Sequence of chain 1.B:
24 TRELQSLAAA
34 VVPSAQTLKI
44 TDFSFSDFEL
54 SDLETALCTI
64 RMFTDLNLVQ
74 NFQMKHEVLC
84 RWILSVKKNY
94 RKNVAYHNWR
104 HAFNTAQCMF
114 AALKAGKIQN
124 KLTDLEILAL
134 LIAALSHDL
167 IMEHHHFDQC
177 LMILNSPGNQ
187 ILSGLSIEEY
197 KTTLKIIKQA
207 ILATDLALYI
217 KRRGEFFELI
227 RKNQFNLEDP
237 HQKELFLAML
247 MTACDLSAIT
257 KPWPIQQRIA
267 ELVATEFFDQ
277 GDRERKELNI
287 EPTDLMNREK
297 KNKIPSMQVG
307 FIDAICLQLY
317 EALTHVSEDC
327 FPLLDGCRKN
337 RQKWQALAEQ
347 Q

This protein binds this small molecule.
Small molecule (SMILES): CCCOc1ccc(S(=O)(=O)N2CCN(C)CC2)cc1-c1nc(CC)c(Br)c(=O)[nH]1

Binding-site contacts:
Ligand atom BRAG contacts residue VAL269 of chain 1.B at 4.0 Å.
Ligand atom CAH contacts residue MET303 of chain 1.B at 3.7 Å (hydrophobic).
Ligand atom CBA contacts residue VAL269 of chain 1.B at 4.1 Å (hydrophobic).
Ligand atom CAV contacts residue PHE273 of chain 1.B at 3.9 Å (hydrophobic).
Ligand atom CAI contacts residue MET303 of chain 1.B at 3.5 Å (hydrophobic).
Ligand atom CAI contacts residue GLN304 of chain 1.B at 4.1 Å.
Ligand atom OAD contacts residue VAL269 of chain 1.B at 4.0 Å.
Ligand atom CAW contacts residue PHE307 of chain 1.B at 3.5 Å (hydrophobic).
Ligand atom CAY contacts residue PHE307 of chain 1.B at 3.9 Å (hydrophobic).
Ligand atom CAQ contacts residue MET303 of chain 1.B at 4.0 Å (hydrophobic).
Ligand atom CAM contacts residue GLN304 of chain 1.B at 3.7 Å.
Ligand atom CAA contacts residue ALA266 of chain 1.B at 3.8 Å (hydrophobic).
Ligand atom CAM contacts residue PHE273 of chain 1.B at 4.0 Å (hydrophobic).
Ligand atom CAA contacts residue GLN304 of chain 1.B at 3.4 Å.
Ligand atom CAQ contacts residue PHE307 of chain 1.B at 3.5 Å (hydrophobic).
Ligand atom CBA contacts residue PHE307 of chain 1.B at 3.4 Å (hydrophobic).
Ligand atom CAK contacts residue ALA270 of chain 1.B at 4.0 Å (hydrophobic).
Ligand atom OAT contacts residue PHE273 of chain 1.B at 3.8 Å.
Ligand atom CAO contacts residue GLY306 of chain 1.B at 3.6 Å.
Ligand atom NAS contacts residue PHE307 of chain 1.B at 3.6 Å.
Ligand atom OAD contacts residue PHE307 of chain 1.B at 3.8 Å.
Ligand atom CAQ contacts residue GLY306 of chain 1.B at 3.7 Å.
Ligand atom CAO contacts residue PHE307 of chain 1.B at 4.0 Å (hydrophobic).
Ligand atom CAZ contacts residue PHE307 of chain 1.B at 3.8 Å (hydrophobic).
Ligand atom CAK contacts residue VAL269 of chain 1.B at 3.7 Å (hydrophobic).
Ligand atom NAS contacts residue GLN304 of chain 1.B at 2.8 Å (h-bond).
Ligand atom BRAG contacts residue TYR99 of chain 1.B at 3.4 Å.
Ligand atom OAT contacts residue GLN304 of chain 1.B at 2.9 Å (h-bond).
Ligand atom CAB contacts residue PHE273 of chain 1.B at 4.1 Å (hydrophobic).
Ligand atom CAL contacts residue PHE307 of chain 1.B at 4.0 Å (hydrophobic).
Ligand atom OAE contacts residue PHE307 of chain 1.B at 3.4 Å.
Ligand atom CAA contacts residue ILE300 of chain 1.B at 3.9 Å (hydrophobic).
Ligand atom CAZ contacts residue GLN304 of chain 1.B at 3.6 Å.
Ligand atom CBA contacts residue GLN304 of chain 1.B at 3.6 Å.
Ligand atom CAY contacts residue GLN304 of chain 1.B at 3.5 Å.
Ligand atom OAD contacts residue GLN304 of chain 1.B at 3.1 Å (h-bond).
Ligand atom CAV contacts residue GLN304 of chain 1.B at 3.3 Å.
Ligand atom CAJ contacts residue PHE307 of chain 1.B at 3.7 Å (hydrophobic).
Ligand atom NAR contacts residue PHE307 of chain 1.B at 3.8 Å.
Ligand atom CAX contacts residue PHE307 of chain 1.B at 3.5 Å (hydrophobic).